The protein below binds the small molecule below.
Small molecule (SMILES): CC[C@H](NC)C(=O)N[C@@H]1C(=O)N2[C@@H](CC[C@@H]1CO)CC[C@H]2C(=O)NCc1ccc(C(C)(C)C)cc1

Binding-site contacts:
Ligand atom CAR contacts residue TRP113 of chain 1.D at 3.4 Å (hydrophobic).
Ligand atom CAL contacts residue GLY96 of chain 1.D at 3.7 Å.
Ligand atom CAM contacts residue LYS87 of chain 1.D at 3.9 Å.
Ligand atom CAP contacts residue GLY96 of chain 1.D at 3.8 Å.
Ligand atom CAB contacts residue GLU104 of chain 1.D at 3.9 Å.
Ligand atom CAD contacts residue LYS89 of chain 1.D at 3.6 Å.
Ligand atom CBG contacts residue TYR114 of chain 1.D at 3.8 Å (hydrophobic).
Ligand atom CAK contacts residue LYS87 of chain 1.D at 3.8 Å.
Ligand atom O contacts residue TRP113 of chain 1.D at 3.3 Å (h-bond).
Ligand atom OAH contacts residue LEU97 of chain 1.D at 3.5 Å.
Ligand atom O contacts residue GLN109 of chain 1.D at 3.7 Å.
Ligand atom CBG contacts residue GLY96 of chain 1.D at 3.2 Å.
Ligand atom NAV contacts residue THR98 of chain 1.D at 3.9 Å.
Ligand atom OAH contacts residue THR98 of chain 1.D at 3.1 Å (h-bond).
Ligand atom NAV contacts residue GLY96 of chain 1.D at 2.7 Å (h-bond).
Ligand atom CAB contacts residue LYS101 of chain 1.D at 4.0 Å.
Ligand atom CAP contacts residue THR98 of chain 1.D at 3.6 Å.
Ligand atom CAJ contacts residue GLY96 of chain 1.D at 3.5 Å.
Ligand atom C contacts residue THR98 of chain 1.D at 3.8 Å.
Ligand atom CB contacts residue GLN109 of chain 1.D at 3.6 Å.
Ligand atom CAB contacts residue ASP99 of chain 1.D at 2.9 Å.
Ligand atom N contacts residue ASP99 of chain 1.D at 3.2 Å (salt-bridge).
Ligand atom CBE contacts residue TRP113 of chain 1.D at 3.5 Å (hydrophobic).
Ligand atom CA contacts residue THR98 of chain 1.D at 3.4 Å.
Ligand atom CAS contacts residue TRP113 of chain 1.D at 3.9 Å (hydrophobic).
Ligand atom CA contacts residue GLU104 of chain 1.D at 3.4 Å.
Ligand atom CAA contacts residue TRP100 of chain 1.D at 3.4 Å (hydrophobic).
Ligand atom NAW contacts residue THR98 of chain 1.D at 3.1 Å (h-bond).
Ligand atom N contacts residue GLU104 of chain 1.D at 2.7 Å (salt-bridge).
Ligand atom CAA contacts residue LEU97 of chain 1.D at 3.7 Å (hydrophobic).
Ligand atom CAT contacts residue TYR114 of chain 1.D at 3.1 Å (hydrophobic).
Ligand atom CA contacts residue ASP99 of chain 1.D at 3.5 Å.
Ligand atom CAD contacts residue LEU82 of chain 1.D at 3.1 Å (hydrophobic).
Ligand atom CAY contacts residue GLY96 of chain 1.D at 3.4 Å.
Ligand atom CB contacts residue GLU104 of chain 1.D at 3.1 Å.
Ligand atom CAA contacts residue THR98 of chain 1.D at 3.4 Å.
Ligand atom CBG contacts residue LEU97 of chain 1.D at 3.8 Å (hydrophobic).
Ligand atom CAT contacts residue GLY96 of chain 1.D at 3.6 Å.
Ligand atom CBA contacts residue GLY96 of chain 1.D at 3.8 Å.
Ligand atom CBF contacts residue TRP113 of chain 1.D at 3.9 Å (hydrophobic).

Sequence of chain 1.D:
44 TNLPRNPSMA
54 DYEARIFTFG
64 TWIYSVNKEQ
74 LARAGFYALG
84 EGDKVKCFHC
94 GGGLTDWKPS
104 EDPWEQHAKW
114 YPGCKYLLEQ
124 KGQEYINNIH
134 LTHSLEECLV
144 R